Sequence of chain 1.A:
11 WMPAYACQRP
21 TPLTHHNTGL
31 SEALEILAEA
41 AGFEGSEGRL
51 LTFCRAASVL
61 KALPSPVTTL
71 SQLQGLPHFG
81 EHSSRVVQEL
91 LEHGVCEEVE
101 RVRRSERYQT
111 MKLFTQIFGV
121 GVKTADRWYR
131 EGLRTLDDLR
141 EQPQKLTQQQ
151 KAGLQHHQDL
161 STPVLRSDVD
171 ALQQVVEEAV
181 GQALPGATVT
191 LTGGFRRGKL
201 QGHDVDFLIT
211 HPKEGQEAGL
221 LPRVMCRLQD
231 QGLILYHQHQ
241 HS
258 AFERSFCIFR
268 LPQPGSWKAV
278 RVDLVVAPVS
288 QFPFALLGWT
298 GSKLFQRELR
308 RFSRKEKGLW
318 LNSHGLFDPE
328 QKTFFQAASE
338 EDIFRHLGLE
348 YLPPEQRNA

This protein binds this small molecule.
Small molecule (SMILES): Nc1ncnc2c1ncn2[C@H]1C[C@H](O)[C@@H](CO[P](=O)(O)O[P](=O)(O)OP(=O)(O)O)O1

Binding-site contacts:
Ligand atom O1B contacts residue MG1 of chain 1.B at 1.8 Å.
Ligand atom O1G contacts residue HIS203 of chain 1.A at 3.8 Å.
Ligand atom C5 contacts residue LYS300 of chain 1.A at 3.5 Å.
Ligand atom C6 contacts residue LYS300 of chain 1.A at 3.1 Å.
Ligand atom PB contacts residue MG1 of chain 1.B at 3.1 Å.
Ligand atom O1A contacts residue MG1 of chain 1.B at 2.0 Å.
Ligand atom O3' contacts residue TRP296 of chain 1.A at 3.5 Å (h-bond).
Ligand atom C2 contacts residue LYS300 of chain 1.A at 3.8 Å.
Ligand atom N1 contacts residue LYS300 of chain 1.A at 3.3 Å.
Ligand atom C2' contacts residue GLY298 of chain 1.A at 3.6 Å.
Ligand atom O2G contacts residue ASP204 of chain 1.A at 2.8 Å (salt-bridge).
Ligand atom O1B contacts residue GLY194 of chain 1.A at 3.0 Å (h-bond).
Ligand atom O1B contacts residue ASP206 of chain 1.A at 3.1 Å (salt-bridge).
Ligand atom O2B contacts residue GLY194 of chain 1.A at 3.2 Å (h-bond).
Ligand atom O3' contacts residue ARG197 of chain 1.A at 3.4 Å (salt-bridge).
Ligand atom PG contacts residue HIS203 of chain 1.A at 3.5 Å.
Ligand atom O1G contacts residue GLY202 of chain 1.A at 3.4 Å.
Ligand atom O3B contacts residue MG1 of chain 1.B at 3.8 Å.
Ligand atom C5' contacts residue ASP206 of chain 1.A at 3.6 Å.
Ligand atom O1B contacts residue ASP204 of chain 1.A at 3.8 Å.
Ligand atom O2A contacts residue HIS203 of chain 1.A at 3.3 Å.
Ligand atom O1A contacts residue ASP206 of chain 1.A at 2.9 Å (salt-bridge).
Ligand atom O1G contacts residue LYS199 of chain 1.A at 2.7 Å (salt-bridge).
Ligand atom PB contacts residue GLY194 of chain 1.A at 3.5 Å.
Ligand atom PA contacts residue MG1 of chain 1.B at 3.3 Å.
Ligand atom O1A contacts residue HIS203 of chain 1.A at 3.6 Å.
Ligand atom N6 contacts residue LYS300 of chain 1.A at 3.5 Å.
Ligand atom PG contacts residue MG1 of chain 1.B at 3.6 Å.
Ligand atom O3G contacts residue HIS203 of chain 1.A at 3.0 Å (h-bond).
Ligand atom O2G contacts residue MG1 of chain 1.B at 2.3 Å.
Ligand atom O2G contacts residue HIS203 of chain 1.A at 2.9 Å (h-bond).
Ligand atom O3' contacts residue GLY298 of chain 1.A at 3.3 Å.
Ligand atom C4' contacts residue TRP296 of chain 1.A at 3.2 Å (hydrophobic).
Ligand atom O2B contacts residue ARG197 of chain 1.A at 2.8 Å (salt-bridge).
Ligand atom O1A contacts residue ASP204 of chain 1.A at 2.8 Å (salt-bridge).
Ligand atom O1B contacts residue GLY193 of chain 1.A at 3.6 Å.
Ligand atom O3' contacts residue THR297 of chain 1.A at 3.5 Å (h-bond).
Ligand atom C2' contacts residue GLY295 of chain 1.A at 3.4 Å.
Ligand atom O3A contacts residue MG1 of chain 1.B at 3.6 Å.
Ligand atom C1' contacts residue GLY295 of chain 1.A at 3.4 Å.